This small molecule binds to this protein.
Small molecule (SMILES): O=c1[nH]cnc2c1ncn2[C@@H]1O[C@H](COP(=O)(O)O)[C@@H](O)[C@H]1O

Binding-site contacts:
Ligand atom C4' contacts residue ASP255 of chain 1.G at 3.4 Å.
Ligand atom N3 contacts residue CYS222 of chain 1.G at 3.5 Å.
Ligand atom C8 contacts residue MET72 of chain 1.G at 3.7 Å (hydrophobic).
Ligand atom C2' contacts residue ASP255 of chain 1.G at 3.5 Å.
Ligand atom N1 contacts residue GLU332 of chain 1.G at 3.0 Å (salt-bridge).
Ligand atom O3' contacts residue MET276 of chain 1.G at 3.7 Å.
Ligand atom N7 contacts residue ILE221 of chain 1.G at 3.4 Å.
Ligand atom C5' contacts residue TYR302 of chain 1.G at 3.7 Å (hydrophobic).
Ligand atom C8 contacts residue ILE221 of chain 1.G at 3.5 Å (hydrophobic).
Ligand atom P contacts residue SER220 of chain 1.G at 3.6 Å.
Ligand atom O3P contacts residue GLY257 of chain 1.G at 3.0 Å (h-bond).
Ligand atom O1P contacts residue GLY278 of chain 1.G at 3.0 Å (h-bond).
Ligand atom O1P contacts residue SER279 of chain 1.G at 3.6 Å (h-bond).
Ligand atom O5' contacts residue GLY256 of chain 1.G at 3.3 Å.
Ligand atom C2 contacts residue CYS222 of chain 1.G at 3.3 Å (hydrophobic).
Ligand atom O5' contacts residue GLY219 of chain 1.G at 3.6 Å.
Ligand atom N7 contacts residue GLY304 of chain 1.G at 3.6 Å.
Ligand atom O3' contacts residue ALA70 of chain 1.G at 3.5 Å.
Ligand atom C5 contacts residue ILE221 of chain 1.G at 3.4 Å (hydrophobic).
Ligand atom O2' contacts residue ASN194 of chain 1.G at 3.5 Å (h-bond).
Ligand atom O2P contacts residue TYR302 of chain 1.G at 2.6 Å (h-bond).
Ligand atom O6 contacts residue GLY306 of chain 1.G at 2.8 Å (h-bond).
Ligand atom O6 contacts residue MET305 of chain 1.G at 3.2 Å (h-bond).
Ligand atom O2P contacts residue SER279 of chain 1.G at 3.3 Å (h-bond).
Ligand atom C4 contacts residue ILE221 of chain 1.G at 3.6 Å (hydrophobic).
Ligand atom N9 contacts residue ILE221 of chain 1.G at 3.7 Å.
Ligand atom C2 contacts residue 8L71 of chain 1.CA at 3.2 Å.
Ligand atom O3P contacts residue GLY219 of chain 1.G at 3.6 Å.
Ligand atom C3' contacts residue ASP255 of chain 1.G at 3.4 Å.
Ligand atom O3' contacts residue ASP255 of chain 1.G at 2.6 Å (salt-bridge).
Ligand atom C6 contacts residue GLY306 of chain 1.G at 3.6 Å.
Ligand atom O2P contacts residue SER220 of chain 1.G at 2.5 Å (h-bond).
Ligand atom C2 contacts residue GLU332 of chain 1.G at 3.6 Å.
Ligand atom N3 contacts residue 8L71 of chain 1.CA at 3.6 Å.
Ligand atom N7 contacts residue MET305 of chain 1.G at 3.0 Å (h-bond).
Ligand atom N1 contacts residue 8L71 of chain 1.CA at 3.4 Å.
Ligand atom O2' contacts residue ASP255 of chain 1.G at 2.3 Å (salt-bridge).
Ligand atom O6 contacts residue GLY304 of chain 1.G at 3.2 Å.
Ligand atom O3P contacts residue SER220 of chain 1.G at 2.9 Å (h-bond).
Ligand atom O6 contacts residue GLY333 of chain 1.G at 3.6 Å.

Sequence of chain 1.G:
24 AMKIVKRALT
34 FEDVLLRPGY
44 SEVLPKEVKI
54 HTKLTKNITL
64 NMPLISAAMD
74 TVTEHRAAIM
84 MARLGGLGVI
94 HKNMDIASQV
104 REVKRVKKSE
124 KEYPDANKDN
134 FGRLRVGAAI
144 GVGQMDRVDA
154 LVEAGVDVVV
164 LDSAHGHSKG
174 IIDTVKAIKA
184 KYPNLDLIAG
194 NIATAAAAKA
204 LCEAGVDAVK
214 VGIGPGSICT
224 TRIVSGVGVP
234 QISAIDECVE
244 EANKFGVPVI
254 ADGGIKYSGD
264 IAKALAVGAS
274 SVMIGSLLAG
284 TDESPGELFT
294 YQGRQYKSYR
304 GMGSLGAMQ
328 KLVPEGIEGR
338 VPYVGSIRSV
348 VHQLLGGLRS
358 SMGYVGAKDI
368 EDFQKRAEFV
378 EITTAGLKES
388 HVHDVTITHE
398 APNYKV